Binding-site contacts:
Ligand atom O3 contacts residue HIS143 of chain 1.D at 3.3 Å.
Ligand atom O1 contacts residue MET71 of chain 1.D at 4.1 Å.
Ligand atom C6 contacts residue VAL138 of chain 1.D at 3.2 Å (hydrophobic).
Ligand atom C1 contacts residue ASP72 of chain 1.D at 3.5 Å.
Ligand atom C2 contacts residue ALA145 of chain 1.D at 4.0 Å (hydrophobic).
Ligand atom O3P contacts residue GLY43 of chain 1.D at 3.4 Å (h-bond).
Ligand atom O1P contacts residue ARG172 of chain 1.D at 2.8 Å (salt-bridge).
Ligand atom C5 contacts residue GLY139 of chain 1.D at 4.0 Å.
Ligand atom O1 contacts residue PRO40 of chain 1.D at 3.6 Å.
Ligand atom C1 contacts residue THR41 of chain 1.D at 3.5 Å.
Ligand atom O4 contacts residue GLY137 of chain 1.D at 3.2 Å.
Ligand atom O2P contacts residue LYS208 of chain 1.D at 2.7 Å (salt-bridge).
Ligand atom O1 contacts residue THR41 of chain 1.D at 2.9 Å (h-bond).
Ligand atom O2P contacts residue ARG172 of chain 1.D at 3.8 Å.
Ligand atom O2 contacts residue MET71 of chain 1.D at 3.4 Å (h-bond).
Ligand atom O1P contacts residue THR44 of chain 1.D at 4.2 Å.
Ligand atom C2 contacts residue ASP72 of chain 1.D at 3.6 Å.
Ligand atom O5 contacts residue HIS143 of chain 1.D at 2.8 Å (h-bond).
Ligand atom O2 contacts residue ALA145 of chain 1.D at 3.2 Å.
Ligand atom O1 contacts residue ASP72 of chain 1.D at 2.8 Å (salt-bridge).
Ligand atom O3P contacts residue THR44 of chain 1.D at 2.6 Å (h-bond).
Ligand atom O5 contacts residue GLY139 of chain 1.D at 4.1 Å.
Ligand atom O3 contacts residue ALA145 of chain 1.D at 2.7 Å (h-bond).
Ligand atom P contacts residue ARG172 of chain 1.D at 3.8 Å.
Ligand atom P contacts residue THR44 of chain 1.D at 3.6 Å.
Ligand atom C6 contacts residue LYS208 of chain 1.D at 3.6 Å.
Ligand atom C5 contacts residue VAL138 of chain 1.D at 3.8 Å (hydrophobic).
Ligand atom P contacts residue GLY42 of chain 1.D at 4.1 Å.
Ligand atom O3P contacts residue GLY42 of chain 1.D at 3.9 Å.
Ligand atom O2P contacts residue THR44 of chain 1.D at 3.6 Å (h-bond).
Ligand atom O1P contacts residue GLY42 of chain 1.D at 3.4 Å.
Ligand atom P contacts residue GLY43 of chain 1.D at 3.6 Å.
Ligand atom O1P contacts residue GLY43 of chain 1.D at 2.8 Å (h-bond).
Ligand atom P contacts residue LYS208 of chain 1.D at 3.9 Å.
Ligand atom O2 contacts residue ASP72 of chain 1.D at 2.7 Å (salt-bridge).
Ligand atom O4 contacts residue VAL138 of chain 1.D at 3.9 Å.
Ligand atom C5 contacts residue HIS143 of chain 1.D at 3.4 Å.
Ligand atom O4 contacts residue THR41 of chain 1.D at 4.2 Å.
Ligand atom C3 contacts residue ALA145 of chain 1.D at 3.6 Å (hydrophobic).
Ligand atom C3 contacts residue HIS143 of chain 1.D at 3.8 Å.

Sequence of chain 1.D:
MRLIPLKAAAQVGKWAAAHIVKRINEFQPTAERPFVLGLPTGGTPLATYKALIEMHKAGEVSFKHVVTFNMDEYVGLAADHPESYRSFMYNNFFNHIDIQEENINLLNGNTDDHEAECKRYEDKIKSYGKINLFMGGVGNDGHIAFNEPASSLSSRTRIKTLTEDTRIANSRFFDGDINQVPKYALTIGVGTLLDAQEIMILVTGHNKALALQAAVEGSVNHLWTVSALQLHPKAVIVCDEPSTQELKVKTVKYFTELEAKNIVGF

This protein binds this small molecule.
Small molecule (SMILES): O=C(CO)[C@@H](O)[C@H](O)[C@H](O)COP(=O)(O)O